Binding-site contacts:
Ligand atom C2 contacts residue ASN87 of chain 55.C at 2.5 Å.
Ligand atom C1 contacts residue ASN87 of chain 55.C at 1.4 Å.
Ligand atom C5 contacts residue SER79 of chain 55.C at 4.3 Å.
Ligand atom C6 contacts residue SER79 of chain 55.C at 3.6 Å.
Ligand atom C7 contacts residue ASN87 of chain 55.C at 3.9 Å.
Ligand atom O7 contacts residue ASN87 of chain 55.C at 4.4 Å.
Ligand atom O6 contacts residue SER79 of chain 55.C at 2.5 Å (h-bond).
Ligand atom O5 contacts residue SER79 of chain 55.C at 3.8 Å.
Ligand atom C4 contacts residue ASN87 of chain 55.C at 4.2 Å.
Ligand atom O5 contacts residue ASN87 of chain 55.C at 2.4 Å (h-bond).
Ligand atom O6 contacts residue LEU91 of chain 55.C at 3.9 Å.
Ligand atom N2 contacts residue ASN87 of chain 55.C at 2.9 Å (h-bond).
Ligand atom C3 contacts residue ASN87 of chain 55.C at 3.8 Å.
Ligand atom C5 contacts residue ASN87 of chain 55.C at 3.7 Å.
Ligand atom C8 contacts residue ILE155 of chain 55.C at 3.7 Å (hydrophobic).

This small molecule binds to this protein.
Small molecule (SMILES): CC(=O)N[C@@H]1[C@@H](O)[C@H](O)[C@@H](CO)O[C@H]1O

Sequence of chain 55.C:
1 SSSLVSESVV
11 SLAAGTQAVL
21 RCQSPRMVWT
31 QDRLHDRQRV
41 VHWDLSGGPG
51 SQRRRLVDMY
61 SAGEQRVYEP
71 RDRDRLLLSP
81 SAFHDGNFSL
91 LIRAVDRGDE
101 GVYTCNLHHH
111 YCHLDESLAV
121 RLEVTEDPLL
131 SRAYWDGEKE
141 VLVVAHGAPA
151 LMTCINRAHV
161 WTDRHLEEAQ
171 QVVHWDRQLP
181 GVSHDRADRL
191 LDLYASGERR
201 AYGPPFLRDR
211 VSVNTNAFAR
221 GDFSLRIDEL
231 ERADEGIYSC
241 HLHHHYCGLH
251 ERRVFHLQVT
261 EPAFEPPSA